This protein binds this small molecule.
Small molecule (SMILES): C[C@H]1CN=C(N)c2sccc2O1

Binding-site contacts:
Ligand atom C1 contacts residue ASN299 of chain 1.B at 3.7 Å.
Ligand atom N2 contacts residue TRP301 of chain 1.B at 3.1 Å (h-bond).
Ligand atom C7 contacts residue HEM1 of chain 1.H at 3.5 Å.
Ligand atom C5 contacts residue HEM1 of chain 1.H at 4.0 Å.
Ligand atom N2 contacts residue GLU306 of chain 1.B at 3.0 Å (salt-bridge).
Ligand atom C6 contacts residue PRO279 of chain 1.B at 3.9 Å (hydrophobic).
Ligand atom C8 contacts residue GLU306 of chain 1.B at 3.6 Å.
Ligand atom C1 contacts residue GLY300 of chain 1.B at 4.0 Å.
Ligand atom C7 contacts residue PHE298 of chain 1.B at 3.9 Å (hydrophobic).
Ligand atom S1 contacts residue GLY300 of chain 1.B at 3.9 Å.
Ligand atom C3 contacts residue ALA280 of chain 1.B at 4.4 Å (hydrophobic).
Ligand atom O1 contacts residue VAL281 of chain 1.B at 3.5 Å.
Ligand atom C2 contacts residue VAL281 of chain 1.B at 3.9 Å (hydrophobic).
Ligand atom C1 contacts residue ALA280 of chain 1.B at 3.9 Å (hydrophobic).
Ligand atom C4 contacts residue GLN192 of chain 1.B at 3.7 Å.
Ligand atom C2 contacts residue ALA280 of chain 1.B at 4.0 Å (hydrophobic).
Ligand atom C7 contacts residue PRO279 of chain 1.B at 4.0 Å (hydrophobic).
Ligand atom C5 contacts residue PRO279 of chain 1.B at 3.7 Å (hydrophobic).
Ligand atom C1 contacts residue PHE298 of chain 1.B at 3.6 Å (hydrophobic).
Ligand atom N1 contacts residue HEM1 of chain 1.H at 3.6 Å.
Ligand atom O1 contacts residue PRO279 of chain 1.B at 3.3 Å.
Ligand atom S1 contacts residue HEM1 of chain 1.H at 3.1 Å (h-bond).
Ligand atom N2 contacts residue HEM1 of chain 1.H at 3.7 Å.
Ligand atom C3 contacts residue PRO279 of chain 1.B at 4.3 Å (hydrophobic).
Ligand atom N1 contacts residue GLU306 of chain 1.B at 2.5 Å (salt-bridge).
Ligand atom C4 contacts residue ALA280 of chain 1.B at 4.2 Å (hydrophobic).
Ligand atom C7 contacts residue GLY300 of chain 1.B at 3.4 Å.
Ligand atom N1 contacts residue PRO279 of chain 1.B at 4.2 Å.
Ligand atom C3 contacts residue VAL281 of chain 1.B at 3.7 Å (hydrophobic).
Ligand atom C2 contacts residue PRO279 of chain 1.B at 3.4 Å (hydrophobic).
Ligand atom C1 contacts residue VAL281 of chain 1.B at 3.7 Å (hydrophobic).
Ligand atom N2 contacts residue PRO279 of chain 1.B at 3.7 Å.
Ligand atom C6 contacts residue HEM1 of chain 1.H at 4.2 Å.
Ligand atom C5 contacts residue GLU306 of chain 1.B at 3.3 Å.
Ligand atom C8 contacts residue HEM1 of chain 1.H at 3.5 Å.
Ligand atom N2 contacts residue TYR302 of chain 1.B at 4.2 Å.
Ligand atom C1 contacts residue PRO279 of chain 1.B at 3.4 Å (hydrophobic).
Ligand atom O1 contacts residue ALA280 of chain 1.B at 3.3 Å (h-bond).
Ligand atom C4 contacts residue PRO279 of chain 1.B at 3.9 Å (hydrophobic).
Ligand atom C7 contacts residue ASN299 of chain 1.B at 3.7 Å.

Sequence of chain 1.B:
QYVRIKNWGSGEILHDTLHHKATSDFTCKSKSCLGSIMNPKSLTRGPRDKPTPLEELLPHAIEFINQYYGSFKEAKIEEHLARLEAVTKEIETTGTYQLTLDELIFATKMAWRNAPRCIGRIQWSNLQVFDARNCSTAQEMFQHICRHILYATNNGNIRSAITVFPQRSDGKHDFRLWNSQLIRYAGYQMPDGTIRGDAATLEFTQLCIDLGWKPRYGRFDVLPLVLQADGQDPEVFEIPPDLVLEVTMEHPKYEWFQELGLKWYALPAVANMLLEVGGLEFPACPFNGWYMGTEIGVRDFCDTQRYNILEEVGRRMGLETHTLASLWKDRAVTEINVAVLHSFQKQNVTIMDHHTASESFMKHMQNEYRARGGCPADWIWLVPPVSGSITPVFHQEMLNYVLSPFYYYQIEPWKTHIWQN